Binding-site contacts:
Ligand atom CAK contacts residue TRP67 of chain 1.B at 3.8 Å (hydrophobic).
Ligand atom OAD contacts residue HIS128 of chain 1.B at 2.7 Å (h-bond).
Ligand atom CAJ contacts residue TRP67 of chain 1.B at 3.9 Å (hydrophobic).
Ligand atom CAA contacts residue HIS34 of chain 1.B at 3.8 Å.
Ligand atom OAC contacts residue HIS128 of chain 1.B at 2.8 Å (h-bond).
Ligand atom CAH contacts residue GLU266 of chain 1.B at 3.3 Å.
Ligand atom OAC contacts residue ASP224 of chain 1.B at 3.3 Å (salt-bridge).
Ligand atom NAG contacts residue ASP224 of chain 1.B at 2.7 Å (salt-bridge).
Ligand atom OAE contacts residue HIS129 of chain 1.B at 2.9 Å (h-bond).
Ligand atom CAF contacts residue ASP224 of chain 1.B at 3.1 Å.
Ligand atom CAJ contacts residue TYR64 of chain 1.B at 3.8 Å (hydrophobic).
Ligand atom OAD contacts residue TRP67 of chain 1.B at 3.3 Å (h-bond).
Ligand atom CAJ contacts residue HIS128 of chain 1.B at 3.7 Å.
Ligand atom NAG contacts residue GLU266 of chain 1.B at 3.0 Å (salt-bridge).
Ligand atom CAL contacts residue ASP224 of chain 1.B at 3.2 Å.
Ligand atom OAE contacts residue TRP67 of chain 1.B at 2.7 Å (h-bond).
Ligand atom CAK contacts residue HIS129 of chain 1.B at 3.4 Å.
Ligand atom OAD contacts residue GLU66 of chain 1.B at 2.7 Å (salt-bridge).
Ligand atom CAK contacts residue ASP224 of chain 1.B at 3.4 Å.
Ligand atom OAC contacts residue TYR171 of chain 1.B at 3.1 Å (h-bond).
Ligand atom CAI contacts residue HIS128 of chain 1.B at 3.7 Å.
Ligand atom CAA contacts residue PHE290 of chain 1.B at 3.6 Å (hydrophobic).
Ligand atom NAB contacts residue ARG254 of chain 1.B at 3.8 Å.
Ligand atom NAB contacts residue MET225 of chain 1.B at 3.9 Å.
Ligand atom NAG contacts residue ARG254 of chain 1.B at 3.6 Å (salt-bridge).
Ligand atom CAI contacts residue GLU66 of chain 1.B at 3.7 Å.
Ligand atom CAH contacts residue PHE290 of chain 1.B at 3.8 Å (hydrophobic).
Ligand atom OAD contacts residue HIS129 of chain 1.B at 3.7 Å.
Ligand atom CAH contacts residue ASP224 of chain 1.B at 3.7 Å.
Ligand atom OAC contacts residue HIS34 of chain 1.B at 2.6 Å (h-bond).
Ligand atom CAJ contacts residue GLU66 of chain 1.B at 3.3 Å.
Ligand atom CAF contacts residue MET225 of chain 1.B at 3.8 Å (hydrophobic).
Ligand atom CAA contacts residue PHE32 of chain 1.B at 3.8 Å (hydrophobic).
Ligand atom NAB contacts residue ASP224 of chain 1.B at 3.8 Å.
Ligand atom CAI contacts residue HIS34 of chain 1.B at 3.2 Å.
Ligand atom CAA contacts residue GLU266 of chain 1.B at 3.6 Å.
Ligand atom CAF contacts residue ARG254 of chain 1.B at 3.9 Å.
Ligand atom NAB contacts residue GLU266 of chain 1.B at 3.7 Å.
Ligand atom CAI contacts residue PHE290 of chain 1.B at 3.9 Å (hydrophobic).
Ligand atom CAL contacts residue GLU266 of chain 1.B at 3.3 Å.

Sequence of chain 1.B:
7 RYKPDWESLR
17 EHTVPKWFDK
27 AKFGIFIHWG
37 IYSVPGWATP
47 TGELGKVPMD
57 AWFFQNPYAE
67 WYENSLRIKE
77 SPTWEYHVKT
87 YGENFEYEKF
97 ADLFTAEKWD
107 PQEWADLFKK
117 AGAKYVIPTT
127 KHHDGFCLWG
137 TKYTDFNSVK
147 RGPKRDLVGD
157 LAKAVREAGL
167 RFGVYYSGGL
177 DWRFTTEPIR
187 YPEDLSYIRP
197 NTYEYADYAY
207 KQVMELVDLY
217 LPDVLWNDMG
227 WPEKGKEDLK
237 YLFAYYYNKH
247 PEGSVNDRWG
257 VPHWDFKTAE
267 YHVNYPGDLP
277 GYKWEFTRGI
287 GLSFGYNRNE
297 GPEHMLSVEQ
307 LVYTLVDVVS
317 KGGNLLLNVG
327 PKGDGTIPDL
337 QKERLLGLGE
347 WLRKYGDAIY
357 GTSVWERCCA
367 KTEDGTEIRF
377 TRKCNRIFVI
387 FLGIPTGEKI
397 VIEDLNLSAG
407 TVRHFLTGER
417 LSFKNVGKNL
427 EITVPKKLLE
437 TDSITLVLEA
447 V

This small molecule binds to this protein.
Small molecule (SMILES): C[C@@H]1N[C@H](CN)[C@@H](O)[C@H](O)[C@@H]1O